Binding-site contacts:
Ligand atom O30 contacts residue THR18 of chain 1.B at 3.5 Å (h-bond).
Ligand atom C31 contacts residue THR18 of chain 1.B at 3.3 Å.
Ligand atom O24 contacts residue GLN19 of chain 1.B at 3.6 Å.
Ligand atom C33 contacts residue ASP38 of chain 1.B at 3.4 Å.
Ligand atom N14 contacts residue ASP38 of chain 1.B at 2.7 Å (salt-bridge).
Ligand atom C22 contacts residue GLY228 of chain 1.B at 3.3 Å.
Ligand atom C22 contacts residue ASP226 of chain 1.B at 3.5 Å.
Ligand atom C36 contacts residue ALA122 of chain 1.B at 3.5 Å (hydrophobic).
Ligand atom C31 contacts residue SER230 of chain 1.B at 3.4 Å.
Ligand atom C37 contacts residue ALA229 of chain 1.B at 3.4 Å (hydrophobic).
Ligand atom C27 contacts residue GLY40 of chain 1.B at 3.6 Å.
Ligand atom C22 contacts residue ASP38 of chain 1.B at 3.4 Å.
Ligand atom C36 contacts residue PRO118 of chain 1.B at 3.6 Å (hydrophobic).
Ligand atom C20 contacts residue GLY40 of chain 1.B at 3.7 Å.
Ligand atom C37 contacts residue THR227 of chain 1.B at 3.3 Å.
Ligand atom O12 contacts residue SER84 of chain 1.B at 2.9 Å (h-bond).
Ligand atom C23 contacts residue GLY40 of chain 1.B at 3.3 Å.
Ligand atom O30 contacts residue TYR20 of chain 1.B at 3.1 Å (h-bond).
Ligand atom C35 contacts residue GLN135 of chain 1.B at 3.3 Å.
Ligand atom C23 contacts residue ASP38 of chain 1.B at 3.3 Å.
Ligand atom C34 contacts residue VAL127 of chain 1.B at 3.4 Å (hydrophobic).
Ligand atom N14 contacts residue ASP226 of chain 1.B at 2.8 Å (salt-bridge).
Ligand atom C36 contacts residue GLN19 of chain 1.B at 3.7 Å.
Ligand atom C25 contacts residue GLY40 of chain 1.B at 3.2 Å.
Ligand atom O12 contacts residue TYR83 of chain 1.B at 3.6 Å.
Ligand atom C25 contacts residue LEU224 of chain 1.B at 3.7 Å (hydrophobic).
Ligand atom C33 contacts residue VAL36 of chain 1.B at 3.7 Å (hydrophobic).
Ligand atom C5 contacts residue TYR83 of chain 1.B at 3.6 Å (hydrophobic).
Ligand atom C36 contacts residue LEU121 of chain 1.B at 3.6 Å (hydrophobic).
Ligand atom C31 contacts residue GLY228 of chain 1.B at 3.6 Å.
Ligand atom O28 contacts residue DMS1 of chain 1.H at 3.0 Å (h-bond).
Ligand atom C32 contacts residue VAL36 of chain 1.B at 3.7 Å (hydrophobic).
Ligand atom O11 contacts residue SER84 of chain 1.B at 3.6 Å (h-bond).
Ligand atom N4 contacts residue ASP226 of chain 1.B at 3.6 Å.
Ligand atom O24 contacts residue DMS1 of chain 1.H at 3.2 Å (h-bond).
Ligand atom O11 contacts residue ILE305 of chain 1.B at 3.4 Å.
Ligand atom C32 contacts residue GLY228 of chain 1.B at 3.3 Å.
Ligand atom O30 contacts residue GLN19 of chain 1.B at 3.4 Å.
Ligand atom O15 contacts residue THR85 of chain 1.B at 3.2 Å (h-bond).
Ligand atom C35 contacts residue THR309 of chain 1.B at 3.3 Å.

Sequence of chain 1.B:
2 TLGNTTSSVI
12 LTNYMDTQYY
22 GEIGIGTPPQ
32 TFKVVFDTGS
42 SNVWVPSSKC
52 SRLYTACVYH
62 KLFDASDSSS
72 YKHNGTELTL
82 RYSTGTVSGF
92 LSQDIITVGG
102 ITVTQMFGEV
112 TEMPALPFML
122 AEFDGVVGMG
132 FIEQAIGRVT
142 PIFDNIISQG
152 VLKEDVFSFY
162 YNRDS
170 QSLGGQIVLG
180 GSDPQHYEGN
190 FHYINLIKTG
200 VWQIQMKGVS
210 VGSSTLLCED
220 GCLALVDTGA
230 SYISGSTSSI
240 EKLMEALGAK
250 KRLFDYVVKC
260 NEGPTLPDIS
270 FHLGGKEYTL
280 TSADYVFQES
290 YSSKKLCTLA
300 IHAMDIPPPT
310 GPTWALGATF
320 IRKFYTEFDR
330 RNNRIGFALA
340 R

This protein binds this small molecule.
Small molecule (SMILES): COCCCOc1cc(C(=O)N(C[C@@H]2CNC[C@H]2NS(=O)(=O)c2ccc(C)cc2)C(C)C)ccc1OC